Binding-site contacts:
Ligand atom C09 contacts residue NZ21 of chain 1.F at 4.3 Å.
Ligand atom C11 contacts residue NZ21 of chain 1.F at 3.3 Å.
Ligand atom C08 contacts residue ALA315 of chain 1.A at 3.4 Å (hydrophobic).
Ligand atom S13 contacts residue ALA315 of chain 1.A at 4.4 Å.
Ligand atom O16 contacts residue ASN149 of chain 1.A at 3.8 Å.
Ligand atom O04 contacts residue GLY314 of chain 1.A at 4.4 Å.
Ligand atom N06 contacts residue SER61 of chain 1.A at 4.3 Å.
Ligand atom C09 contacts residue ALA315 of chain 1.A at 4.0 Å (hydrophobic).
Ligand atom C09 contacts residue ASN340 of chain 1.A at 3.5 Å.
Ligand atom O05 contacts residue SER61 of chain 1.A at 2.6 Å (h-bond).
Ligand atom O16 contacts residue NZ21 of chain 1.F at 3.7 Å.
Ligand atom O15 contacts residue LYS64 of chain 1.A at 4.3 Å.
Ligand atom C10 contacts residue NZ21 of chain 1.F at 3.7 Å.
Ligand atom S13 contacts residue GLN117 of chain 1.A at 4.0 Å.
Ligand atom O05 contacts residue ALA315 of chain 1.A at 2.9 Å (h-bond).
Ligand atom C09 contacts residue THR316 of chain 1.A at 3.5 Å.
Ligand atom C01 contacts residue LEU290 of chain 1.A at 4.0 Å (hydrophobic).
Ligand atom O15 contacts residue SER61 of chain 1.A at 3.5 Å (h-bond).
Ligand atom C14 contacts residue SER61 of chain 1.A at 3.5 Å.
Ligand atom C02 contacts residue SER61 of chain 1.A at 3.8 Å.
Ligand atom C09 contacts residue GLY317 of chain 1.A at 4.1 Å.
Ligand atom O05 contacts residue GLY314 of chain 1.A at 3.6 Å.
Ligand atom C10 contacts residue ASN340 of chain 1.A at 3.7 Å.
Ligand atom O15 contacts residue ASN149 of chain 1.A at 2.8 Å (h-bond).
Ligand atom O15 contacts residue GLN117 of chain 1.A at 4.0 Å.
Ligand atom S13 contacts residue ASN149 of chain 1.A at 3.8 Å.
Ligand atom C08 contacts residue THR316 of chain 1.A at 4.1 Å.
Ligand atom C03 contacts residue ALA315 of chain 1.A at 3.7 Å (hydrophobic).
Ligand atom O04 contacts residue ALA315 of chain 1.A at 3.5 Å.
Ligand atom C03 contacts residue SER61 of chain 1.A at 3.5 Å.
Ligand atom C14 contacts residue NZ21 of chain 1.F at 4.0 Å.
Ligand atom O16 contacts residue GLN117 of chain 1.A at 2.9 Å (h-bond).
Ligand atom C08 contacts residue NZ21 of chain 1.F at 4.2 Å.
Ligand atom N06 contacts residue ALA315 of chain 1.A at 4.3 Å.
Ligand atom C14 contacts residue ALA315 of chain 1.A at 3.1 Å (hydrophobic).
Ligand atom C14 contacts residue TYR218 of chain 1.A at 3.6 Å (hydrophobic).
Ligand atom C07 contacts residue ALA315 of chain 1.A at 4.3 Å (hydrophobic).
Ligand atom C12 contacts residue NZ21 of chain 1.F at 3.6 Å.
Ligand atom S13 contacts residue SER61 of chain 1.A at 4.0 Å.
Ligand atom C07 contacts residue NZ21 of chain 1.F at 4.2 Å.

Sequence of chain 1.A:
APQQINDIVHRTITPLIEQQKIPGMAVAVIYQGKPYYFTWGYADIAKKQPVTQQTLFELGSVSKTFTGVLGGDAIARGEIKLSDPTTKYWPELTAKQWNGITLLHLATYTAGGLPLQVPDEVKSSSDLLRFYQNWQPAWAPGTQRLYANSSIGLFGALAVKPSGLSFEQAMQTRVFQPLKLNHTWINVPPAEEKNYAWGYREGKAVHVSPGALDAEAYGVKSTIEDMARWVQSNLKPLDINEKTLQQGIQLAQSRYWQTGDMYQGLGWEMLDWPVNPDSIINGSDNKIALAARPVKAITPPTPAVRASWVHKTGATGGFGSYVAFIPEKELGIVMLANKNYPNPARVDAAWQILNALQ

A protein and the small-molecule ligand that binds it are described below.
Small molecule (SMILES): C[C@@H](C(=O)O)N(c1ccccc1)S(C)(=O)=O